Binding-site contacts:
Ligand atom O5 contacts residue ASN134 of chain 2.A at 2.8 Å (h-bond).
Ligand atom C1 contacts residue ASN138 of chain 2.A at 3.9 Å.
Ligand atom C2 contacts residue HIS64 of chain 2.A at 4.3 Å.
Ligand atom O6 contacts residue THR142 of chain 2.A at 2.7 Å (h-bond).
Ligand atom O5 contacts residue LEU139 of chain 2.A at 3.9 Å.
Ligand atom C2 contacts residue ALA62 of chain 2.A at 3.9 Å (hydrophobic).
Ligand atom C1 contacts residue VAL339 of chain 2.A at 4.3 Å (hydrophobic).
Ligand atom C4 contacts residue VAL339 of chain 2.A at 4.1 Å (hydrophobic).
Ligand atom C1 contacts residue ASN134 of chain 2.A at 3.5 Å.
Ligand atom C3 contacts residue ALA62 of chain 2.A at 4.4 Å (hydrophobic).
Ligand atom C4 contacts residue ALA62 of chain 2.A at 3.6 Å (hydrophobic).
Ligand atom C2 contacts residue THR142 of chain 2.A at 4.1 Å.
Ligand atom C3 contacts residue PRO336 of chain 2.A at 3.7 Å (hydrophobic).
Ligand atom O5 contacts residue ASN138 of chain 2.A at 3.2 Å.
Ligand atom C1 contacts residue ALA62 of chain 2.A at 3.8 Å (hydrophobic).
Ligand atom C2 contacts residue ASN138 of chain 2.A at 4.1 Å.
Ligand atom C3 contacts residue HIS64 of chain 2.A at 3.6 Å.
Ligand atom C1 contacts residue BU31 of chain 2.F at 3.8 Å.
Ligand atom O5 contacts residue THR142 of chain 2.A at 3.4 Å (h-bond).
Ligand atom O6 contacts residue PRO336 of chain 2.A at 3.7 Å.
Ligand atom O6 contacts residue HIS64 of chain 2.A at 2.7 Å (h-bond).
Ligand atom C4 contacts residue PRO336 of chain 2.A at 3.9 Å (hydrophobic).
Ligand atom C2 contacts residue SER61 of chain 2.A at 4.3 Å.
Ligand atom C3 contacts residue ARG337 of chain 2.A at 4.5 Å.
Ligand atom C2 contacts residue ASN134 of chain 2.A at 3.5 Å.
Ligand atom C3 contacts residue THR142 of chain 2.A at 3.5 Å.
Ligand atom C4 contacts residue HIS64 of chain 2.A at 3.4 Å.
Ligand atom C4 contacts residue ARG337 of chain 2.A at 3.0 Å.
Ligand atom C4 contacts residue PRO338 of chain 2.A at 4.0 Å (hydrophobic).

Sequence of chain 2.A:
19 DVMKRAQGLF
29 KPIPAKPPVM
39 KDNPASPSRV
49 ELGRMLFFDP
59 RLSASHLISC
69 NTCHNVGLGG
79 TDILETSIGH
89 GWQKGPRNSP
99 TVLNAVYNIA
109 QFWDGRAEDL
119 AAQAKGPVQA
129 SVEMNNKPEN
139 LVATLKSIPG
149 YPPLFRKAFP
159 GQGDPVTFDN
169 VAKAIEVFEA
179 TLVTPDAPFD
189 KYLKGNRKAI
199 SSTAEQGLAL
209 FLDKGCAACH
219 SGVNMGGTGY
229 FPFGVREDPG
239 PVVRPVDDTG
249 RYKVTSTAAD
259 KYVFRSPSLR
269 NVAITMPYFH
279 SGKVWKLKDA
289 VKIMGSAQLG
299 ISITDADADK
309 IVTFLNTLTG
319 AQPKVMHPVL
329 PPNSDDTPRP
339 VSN

This small molecule binds to this protein.
Small molecule (SMILES): C[C@@H](O)[C@@H](C)O